Binding-site contacts:
Ligand atom N6 contacts residue GLY480 of chain 1.C at 2.8 Å (h-bond).
Ligand atom O3B contacts residue GLY521 of chain 1.C at 3.2 Å (h-bond).
Ligand atom N7 contacts residue GLY523 of chain 1.C at 3.4 Å.
Ligand atom O2B contacts residue GLY523 of chain 1.C at 3.4 Å (h-bond).
Ligand atom O2A contacts residue THR525 of chain 1.C at 3.3 Å (h-bond).
Ligand atom O2G contacts residue ARG635 of chain 1.D at 3.5 Å.
Ligand atom O3G contacts residue ARG766 of chain 1.D at 2.5 Å (salt-bridge).
Ligand atom O1A contacts residue MG1 of chain 1.R at 3.1 Å.
Ligand atom PB contacts residue MG1 of chain 1.R at 3.7 Å.
Ligand atom O2A contacts residue LYS524 of chain 1.C at 3.0 Å (salt-bridge).
Ligand atom C2' contacts residue LEU526 of chain 1.C at 3.7 Å (hydrophobic).
Ligand atom C6 contacts residue ILE656 of chain 1.C at 3.8 Å (hydrophobic).
Ligand atom C8 contacts residue GLY521 of chain 1.C at 3.5 Å.
Ligand atom N1 contacts residue ASP478 of chain 1.C at 3.5 Å (salt-bridge).
Ligand atom O2B contacts residue LYS524 of chain 1.C at 3.3 Å (salt-bridge).
Ligand atom N7 contacts residue CYS522 of chain 1.C at 3.4 Å (h-bond).
Ligand atom C8 contacts residue GLY684 of chain 1.C at 3.8 Å.
Ligand atom O1B contacts residue THR525 of chain 1.C at 3.4 Å (h-bond).
Ligand atom N6 contacts residue ILE656 of chain 1.C at 3.8 Å.
Ligand atom O2B contacts residue CYS522 of chain 1.C at 3.8 Å.
Ligand atom S1G contacts residue ARG766 of chain 1.D at 2.7 Å (salt-bridge).
Ligand atom S1G contacts residue ARG635 of chain 1.D at 3.7 Å.
Ligand atom O4' contacts residue ALA685 of chain 1.C at 3.7 Å.
Ligand atom PG contacts residue ARG766 of chain 1.D at 3.1 Å.
Ligand atom C4 contacts residue LEU526 of chain 1.C at 3.9 Å (hydrophobic).
Ligand atom O3G contacts residue ASN624 of chain 1.C at 3.9 Å.
Ligand atom O1B contacts residue MG1 of chain 1.R at 2.3 Å.
Ligand atom S1G contacts residue GLY521 of chain 1.C at 3.9 Å.
Ligand atom N1 contacts residue GLY480 of chain 1.C at 3.1 Å (h-bond).
Ligand atom N6 contacts residue ILE479 of chain 1.C at 3.5 Å.
Ligand atom O2G contacts residue MG1 of chain 1.R at 3.1 Å.
Ligand atom N3 contacts residue LEU526 of chain 1.C at 3.9 Å.
Ligand atom C2 contacts residue ASP478 of chain 1.C at 3.2 Å.
Ligand atom C6 contacts residue GLY480 of chain 1.C at 3.7 Å.
Ligand atom O3' contacts residue THR688 of chain 1.C at 4.0 Å.
Ligand atom N1 contacts residue ILE479 of chain 1.C at 3.5 Å.
Ligand atom O4' contacts residue GLY684 of chain 1.C at 3.9 Å.
Ligand atom O2A contacts residue GLY523 of chain 1.C at 3.2 Å.
Ligand atom O1A contacts residue THR525 of chain 1.C at 3.5 Å (h-bond).
Ligand atom C8 contacts residue GLY523 of chain 1.C at 3.6 Å.

Sequence of chain 1.D:
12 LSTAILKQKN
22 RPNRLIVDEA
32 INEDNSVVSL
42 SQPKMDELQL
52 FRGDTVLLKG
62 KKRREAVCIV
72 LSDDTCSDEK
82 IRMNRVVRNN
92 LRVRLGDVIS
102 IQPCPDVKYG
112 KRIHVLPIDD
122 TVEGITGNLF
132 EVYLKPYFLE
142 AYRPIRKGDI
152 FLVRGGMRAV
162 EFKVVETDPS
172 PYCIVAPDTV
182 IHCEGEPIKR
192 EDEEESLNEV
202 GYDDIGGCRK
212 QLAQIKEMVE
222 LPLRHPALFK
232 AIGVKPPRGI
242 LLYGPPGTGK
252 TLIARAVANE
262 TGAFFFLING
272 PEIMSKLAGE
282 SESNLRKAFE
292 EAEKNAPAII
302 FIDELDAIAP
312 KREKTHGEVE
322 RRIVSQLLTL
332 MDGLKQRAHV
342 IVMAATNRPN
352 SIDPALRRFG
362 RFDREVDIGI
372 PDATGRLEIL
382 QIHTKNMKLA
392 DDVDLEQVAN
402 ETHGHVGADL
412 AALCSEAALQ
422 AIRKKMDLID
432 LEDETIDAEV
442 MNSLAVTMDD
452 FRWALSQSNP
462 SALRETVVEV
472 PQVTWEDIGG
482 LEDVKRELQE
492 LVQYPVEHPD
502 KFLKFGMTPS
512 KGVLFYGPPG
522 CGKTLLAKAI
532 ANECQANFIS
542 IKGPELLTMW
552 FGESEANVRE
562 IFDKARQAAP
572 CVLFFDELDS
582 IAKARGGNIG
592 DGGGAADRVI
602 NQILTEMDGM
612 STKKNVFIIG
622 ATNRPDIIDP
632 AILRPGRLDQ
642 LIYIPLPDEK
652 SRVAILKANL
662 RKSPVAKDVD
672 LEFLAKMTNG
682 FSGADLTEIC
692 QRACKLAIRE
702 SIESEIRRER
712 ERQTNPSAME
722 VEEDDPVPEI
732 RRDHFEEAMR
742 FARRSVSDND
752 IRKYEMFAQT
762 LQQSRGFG

Sequence of chain 1.C:
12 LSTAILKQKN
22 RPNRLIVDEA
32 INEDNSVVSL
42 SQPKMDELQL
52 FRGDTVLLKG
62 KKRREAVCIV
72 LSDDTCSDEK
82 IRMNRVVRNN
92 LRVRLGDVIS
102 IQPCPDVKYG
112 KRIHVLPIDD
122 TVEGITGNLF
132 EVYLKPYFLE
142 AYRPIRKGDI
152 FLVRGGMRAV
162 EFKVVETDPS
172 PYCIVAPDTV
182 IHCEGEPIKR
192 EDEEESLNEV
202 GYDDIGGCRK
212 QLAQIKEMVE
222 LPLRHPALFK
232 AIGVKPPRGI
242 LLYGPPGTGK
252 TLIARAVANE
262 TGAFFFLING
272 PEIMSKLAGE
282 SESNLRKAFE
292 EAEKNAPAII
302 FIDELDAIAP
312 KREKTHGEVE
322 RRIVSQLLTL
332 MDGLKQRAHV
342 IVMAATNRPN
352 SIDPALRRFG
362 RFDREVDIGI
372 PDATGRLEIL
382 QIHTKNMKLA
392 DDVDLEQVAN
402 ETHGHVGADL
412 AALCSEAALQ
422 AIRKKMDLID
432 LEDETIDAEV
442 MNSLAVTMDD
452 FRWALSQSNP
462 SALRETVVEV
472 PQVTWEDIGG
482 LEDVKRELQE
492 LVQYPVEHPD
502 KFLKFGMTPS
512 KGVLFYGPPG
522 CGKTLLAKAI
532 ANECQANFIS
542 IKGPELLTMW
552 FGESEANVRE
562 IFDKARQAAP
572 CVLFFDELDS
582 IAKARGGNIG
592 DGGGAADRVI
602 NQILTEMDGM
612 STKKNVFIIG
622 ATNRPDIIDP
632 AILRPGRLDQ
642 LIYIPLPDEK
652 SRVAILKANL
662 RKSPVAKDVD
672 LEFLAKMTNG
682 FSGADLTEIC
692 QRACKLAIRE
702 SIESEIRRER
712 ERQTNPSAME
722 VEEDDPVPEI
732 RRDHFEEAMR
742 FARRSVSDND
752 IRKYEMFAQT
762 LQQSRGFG

The protein below binds the small molecule below.
Small molecule (SMILES): Nc1ncnc2c1ncn2[C@@H]1O[C@H](COP(=O)(O)OP(=O)(O)OP(O)(O)=S)[C@@H](O)[C@H]1O